Sequence of chain 2.A:
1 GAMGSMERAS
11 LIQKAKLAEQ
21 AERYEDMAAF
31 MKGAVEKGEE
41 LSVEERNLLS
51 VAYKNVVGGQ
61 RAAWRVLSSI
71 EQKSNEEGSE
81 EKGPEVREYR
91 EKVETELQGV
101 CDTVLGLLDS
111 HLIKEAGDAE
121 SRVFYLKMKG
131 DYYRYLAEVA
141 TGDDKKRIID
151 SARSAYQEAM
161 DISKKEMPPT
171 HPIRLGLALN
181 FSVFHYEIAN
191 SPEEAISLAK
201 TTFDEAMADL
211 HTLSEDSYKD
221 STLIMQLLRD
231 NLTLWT

Binding-site contacts:
Ligand atom CZ contacts residue GLU187 of chain 2.A at 3.6 Å.
Ligand atom NH2 contacts residue ARG134 of chain 2.A at 3.6 Å (salt-bridge).
Ligand atom O3P contacts residue ARG134 of chain 2.A at 2.8 Å (salt-bridge).
Ligand atom CB contacts residue ASN180 of chain 2.A at 3.3 Å.
Ligand atom CD contacts residue GLU187 of chain 2.A at 3.4 Å.
Ligand atom NZ contacts residue ASP230 of chain 2.A at 2.8 Å (salt-bridge).
Ligand atom O2P contacts residue LYS54 of chain 2.A at 2.7 Å (salt-bridge).
Ligand atom CG contacts residue ASN231 of chain 2.A at 3.7 Å.
Ligand atom N contacts residue ASN180 of chain 2.A at 3.0 Å (h-bond).
Ligand atom O contacts residue ASN231 of chain 2.A at 2.9 Å (h-bond).
Ligand atom NH2 contacts residue ARG61 of chain 2.A at 3.6 Å.
Ligand atom CB contacts residue ASN231 of chain 2.A at 3.6 Å.
Ligand atom CG contacts residue ASP230 of chain 2.A at 3.7 Å.
Ligand atom O contacts residue LYS127 of chain 2.A at 2.8 Å (salt-bridge).
Ligand atom CZ contacts residue ARG65 of chain 2.A at 3.6 Å.
Ligand atom O1P contacts residue ARG61 of chain 2.A at 3.0 Å (salt-bridge).
Ligand atom O3P contacts residue LYS54 of chain 2.A at 3.3 Å (salt-bridge).
Ligand atom C contacts residue ASN180 of chain 2.A at 3.6 Å.
Ligand atom NH1 contacts residue ARG65 of chain 2.A at 3.5 Å (salt-bridge).
Ligand atom CA contacts residue ASN231 of chain 2.A at 3.7 Å.
Ligand atom CA contacts residue LEU179 of chain 2.A at 3.6 Å (hydrophobic).
Ligand atom CG1 contacts residue GLY176 of chain 2.A at 3.5 Å.
Ligand atom NH2 contacts residue GLU187 of chain 2.A at 2.9 Å (salt-bridge).
Ligand atom NE contacts residue GLU187 of chain 2.A at 2.8 Å (salt-bridge).
Ligand atom O contacts residue LEU179 of chain 2.A at 3.6 Å.
Ligand atom P contacts residue LYS54 of chain 2.A at 3.5 Å.
Ligand atom N contacts residue ASN231 of chain 2.A at 2.7 Å (h-bond).
Ligand atom O contacts residue VAL183 of chain 2.A at 3.3 Å.
Ligand atom CA contacts residue ASN180 of chain 2.A at 3.4 Å.
Ligand atom NH1 contacts residue ARG61 of chain 2.A at 3.7 Å.
Ligand atom NH2 contacts residue VAL183 of chain 2.A at 3.6 Å.
Ligand atom C contacts residue ASN231 of chain 2.A at 3.5 Å.
Ligand atom O3P contacts residue TYR135 of chain 2.A at 2.6 Å (h-bond).
Ligand atom CB contacts residue ASN231 of chain 2.A at 3.5 Å.
Ligand atom O1P contacts residue ARG134 of chain 2.A at 2.8 Å (salt-bridge).
Ligand atom O contacts residue ASN180 of chain 2.A at 2.8 Å (h-bond).
Ligand atom NH2 contacts residue ARG65 of chain 2.A at 3.5 Å (salt-bridge).
Ligand atom CA contacts residue ASN231 of chain 2.A at 3.3 Å.
Ligand atom NE contacts residue ARG65 of chain 2.A at 3.6 Å.
Ligand atom O2P contacts residue ARG61 of chain 2.A at 2.9 Å (salt-bridge).

The small molecule below binds the protein below.
Small molecule (SMILES): CC(C)[C@H](NC(=O)[C@H](COP(=O)(O)O)NC(=O)[C@H](CCCCN)NC(=O)[C@H](CCCN=C(N)N)NC(=O)[C@H](/C=C/CN=C(N)N)NC(=O)[C@@H](N)CCCCN)C(=O)O